Binding-site contacts:
Ligand atom O7 contacts residue SER149 of chain 4.D at 3.4 Å (h-bond).
Ligand atom C3 contacts residue ASN154 of chain 4.D at 3.8 Å.
Ligand atom C7 contacts residue VAL153 of chain 4.D at 3.6 Å (hydrophobic).
Ligand atom O7 contacts residue GLY150 of chain 4.D at 3.4 Å.
Ligand atom O6 contacts residue HIS158 of chain 4.D at 4.2 Å.
Ligand atom C1 contacts residue ASN154 of chain 4.D at 1.4 Å.
Ligand atom O3 contacts residue HIS148 of chain 4.D at 3.7 Å.
Ligand atom O6 contacts residue GLY157 of chain 4.D at 3.1 Å.
Ligand atom C5 contacts residue ASN154 of chain 4.D at 3.7 Å.
Ligand atom C6 contacts residue GLY157 of chain 4.D at 3.9 Å.
Ligand atom O6 contacts residue ASN154 of chain 4.D at 4.2 Å.
Ligand atom O7 contacts residue ASN154 of chain 4.D at 4.2 Å.
Ligand atom C8 contacts residue ASN154 of chain 4.D at 3.1 Å.
Ligand atom C7 contacts residue ASN154 of chain 4.D at 3.2 Å.
Ligand atom C8 contacts residue VAL153 of chain 4.D at 3.2 Å (hydrophobic).
Ligand atom C4 contacts residue HIS158 of chain 4.D at 4.1 Å.
Ligand atom C3 contacts residue HIS158 of chain 4.D at 4.4 Å.
Ligand atom C2 contacts residue HIS158 of chain 4.D at 3.7 Å.
Ligand atom O5 contacts residue ASN154 of chain 4.D at 2.4 Å (h-bond).
Ligand atom C7 contacts residue SER149 of chain 4.D at 4.4 Å.
Ligand atom C2 contacts residue ASN154 of chain 4.D at 2.5 Å.
Ligand atom N2 contacts residue ASN154 of chain 4.D at 2.8 Å (h-bond).
Ligand atom C1 contacts residue HIS158 of chain 4.D at 3.9 Å.
Ligand atom C6 contacts residue HIS158 of chain 4.D at 4.3 Å.
Ligand atom O7 contacts residue VAL153 of chain 4.D at 3.3 Å.
Ligand atom C5 contacts residue HIS158 of chain 4.D at 4.2 Å.
Ligand atom O5 contacts residue HIS158 of chain 4.D at 3.5 Å.
Ligand atom C4 contacts residue ASN154 of chain 4.D at 4.3 Å.

Sequence of chain 4.D:
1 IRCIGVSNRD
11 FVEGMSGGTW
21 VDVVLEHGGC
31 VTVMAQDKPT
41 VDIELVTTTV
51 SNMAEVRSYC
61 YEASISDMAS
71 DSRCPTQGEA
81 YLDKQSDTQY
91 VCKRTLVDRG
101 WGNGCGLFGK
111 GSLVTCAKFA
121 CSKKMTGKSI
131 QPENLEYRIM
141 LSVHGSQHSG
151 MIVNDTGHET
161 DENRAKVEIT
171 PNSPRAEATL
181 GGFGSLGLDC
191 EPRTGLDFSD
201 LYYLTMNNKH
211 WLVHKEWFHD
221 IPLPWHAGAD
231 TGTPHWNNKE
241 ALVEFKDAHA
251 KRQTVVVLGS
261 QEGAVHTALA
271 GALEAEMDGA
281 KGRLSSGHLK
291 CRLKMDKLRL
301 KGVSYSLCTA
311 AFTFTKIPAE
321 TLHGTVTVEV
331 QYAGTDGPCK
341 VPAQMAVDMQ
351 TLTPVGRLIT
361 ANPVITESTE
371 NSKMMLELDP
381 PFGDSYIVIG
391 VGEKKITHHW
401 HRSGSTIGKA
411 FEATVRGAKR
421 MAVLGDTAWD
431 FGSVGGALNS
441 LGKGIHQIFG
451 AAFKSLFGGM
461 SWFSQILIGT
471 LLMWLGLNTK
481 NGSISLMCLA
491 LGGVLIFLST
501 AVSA

The protein below binds the small molecule below.
Small molecule (SMILES): CC(=O)N[C@@H]1[C@@H](O)[C@H](O)[C@@H](CO)O[C@H]1O